Sequence of chain 56.A:
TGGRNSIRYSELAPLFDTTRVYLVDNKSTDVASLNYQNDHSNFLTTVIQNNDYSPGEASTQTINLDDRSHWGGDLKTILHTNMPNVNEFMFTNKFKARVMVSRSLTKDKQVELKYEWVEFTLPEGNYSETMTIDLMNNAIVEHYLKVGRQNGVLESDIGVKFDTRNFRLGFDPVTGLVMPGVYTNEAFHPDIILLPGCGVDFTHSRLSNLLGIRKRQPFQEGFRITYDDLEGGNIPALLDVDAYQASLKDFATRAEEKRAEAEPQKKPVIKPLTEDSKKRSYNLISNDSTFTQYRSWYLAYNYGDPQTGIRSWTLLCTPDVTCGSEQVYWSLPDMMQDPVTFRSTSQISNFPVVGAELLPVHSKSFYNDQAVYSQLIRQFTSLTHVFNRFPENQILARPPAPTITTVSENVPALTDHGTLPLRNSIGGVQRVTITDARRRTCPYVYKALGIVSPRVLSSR

Binding-site contacts:
Ligand atom C16 contacts residue ARG224 of chain 56.A at 4.0 Å.
Ligand atom C16 contacts residue TRP117 of chain 56.A at 3.7 Å (hydrophobic).
Ligand atom C13 contacts residue ARG224 of chain 56.A at 4.1 Å.
Ligand atom O3S contacts residue THR226 of chain 56.A at 4.0 Å.
Ligand atom C1 contacts residue ARG224 of chain 56.A at 3.8 Å.
Ligand atom S1 contacts residue ARG98 of chain 56.A at 4.4 Å.
Ligand atom O1S contacts residue THR226 of chain 56.A at 4.3 Å.
Ligand atom C2 contacts residue ARG98 of chain 56.A at 3.4 Å.
Ligand atom C14 contacts residue ARG224 of chain 56.A at 4.5 Å.
Ligand atom N1 contacts residue ARG98 of chain 56.A at 4.3 Å.
Ligand atom C3 contacts residue ARG98 of chain 56.A at 3.2 Å.
Ligand atom O1S contacts residue ARG98 of chain 56.A at 3.6 Å.
Ligand atom N1 contacts residue TRP117 of chain 56.A at 4.1 Å.
Ligand atom C15 contacts residue ARG224 of chain 56.A at 3.3 Å.
Ligand atom O1S contacts residue ASP228 of chain 56.A at 3.6 Å.
Ligand atom C2 contacts residue ARG224 of chain 56.A at 3.8 Å.
Ligand atom C1 contacts residue ARG98 of chain 56.A at 3.2 Å.
Ligand atom C15 contacts residue TRP117 of chain 56.A at 4.2 Å (hydrophobic).
Ligand atom N1 contacts residue ARG224 of chain 56.A at 4.2 Å.
Ligand atom C3 contacts residue ARG224 of chain 56.A at 3.5 Å.
Ligand atom C3 contacts residue TRP117 of chain 56.A at 3.5 Å (hydrophobic).

The protein below binds the small molecule below.
Small molecule (SMILES): CCCCCCCCCCCC[N+](C)(C)CCCS(=O)(=O)O